Binding-site contacts:
Ligand atom C8 contacts residue LEU161 of chain 1.C at 3.8 Å (hydrophobic).
Ligand atom C7 contacts residue ASN118 of chain 1.C at 3.0 Å.
Ligand atom C5 contacts residue ASN118 of chain 1.C at 3.7 Å.
Ligand atom O7 contacts residue ASN118 of chain 1.C at 2.8 Å (h-bond).
Ligand atom C2 contacts residue ASN118 of chain 1.C at 2.5 Å.
Ligand atom C8 contacts residue ASN118 of chain 1.C at 4.3 Å.
Ligand atom C3 contacts residue THR120 of chain 1.C at 4.3 Å.
Ligand atom C1 contacts residue ASN118 of chain 1.C at 1.4 Å.
Ligand atom C8 contacts residue ILE156 of chain 1.C at 3.9 Å (hydrophobic).
Ligand atom C8 contacts residue ARG157 of chain 1.C at 4.3 Å.
Ligand atom C7 contacts residue HIS220 of chain 1.C at 4.4 Å.
Ligand atom C7 contacts residue ILE156 of chain 1.C at 4.3 Å (hydrophobic).
Ligand atom N2 contacts residue ASN118 of chain 1.C at 2.9 Å (h-bond).
Ligand atom O7 contacts residue HIS220 of chain 1.C at 3.5 Å (h-bond).
Ligand atom C5 contacts residue THR120 of chain 1.C at 3.8 Å.
Ligand atom C6 contacts residue THR120 of chain 1.C at 4.0 Å.
Ligand atom C2 contacts residue THR120 of chain 1.C at 4.4 Å.
Ligand atom C4 contacts residue ASN118 of chain 1.C at 4.2 Å.
Ligand atom O5 contacts residue ASN118 of chain 1.C at 2.4 Å (h-bond).
Ligand atom O7 contacts residue ILE156 of chain 1.C at 3.9 Å.
Ligand atom C1 contacts residue THR120 of chain 1.C at 3.6 Å.
Ligand atom C3 contacts residue ASN118 of chain 1.C at 3.8 Å.
Ligand atom C8 contacts residue SER158 of chain 1.C at 3.6 Å.
Ligand atom O6 contacts residue THR120 of chain 1.C at 4.0 Å.
Ligand atom O5 contacts residue THR120 of chain 1.C at 3.6 Å.

A protein and the small-molecule ligand that binds it are described below.
Small molecule (SMILES): CC(=O)N[C@@H]1[C@@H](O)[C@H](O)[C@@H](CO)O[C@H]1O

Sequence of chain 1.C:
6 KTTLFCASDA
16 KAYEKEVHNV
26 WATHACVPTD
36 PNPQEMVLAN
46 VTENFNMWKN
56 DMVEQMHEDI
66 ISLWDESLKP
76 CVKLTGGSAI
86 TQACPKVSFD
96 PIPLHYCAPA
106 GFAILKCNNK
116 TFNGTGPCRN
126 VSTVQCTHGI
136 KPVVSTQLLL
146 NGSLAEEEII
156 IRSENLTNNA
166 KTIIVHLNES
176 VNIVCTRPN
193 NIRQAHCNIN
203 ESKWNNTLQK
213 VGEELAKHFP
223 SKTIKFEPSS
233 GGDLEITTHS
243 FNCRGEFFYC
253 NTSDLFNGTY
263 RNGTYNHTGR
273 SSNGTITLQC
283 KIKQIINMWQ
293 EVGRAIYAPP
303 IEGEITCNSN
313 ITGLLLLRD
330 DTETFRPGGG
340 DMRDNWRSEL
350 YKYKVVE